Sequence of chain 1.B:
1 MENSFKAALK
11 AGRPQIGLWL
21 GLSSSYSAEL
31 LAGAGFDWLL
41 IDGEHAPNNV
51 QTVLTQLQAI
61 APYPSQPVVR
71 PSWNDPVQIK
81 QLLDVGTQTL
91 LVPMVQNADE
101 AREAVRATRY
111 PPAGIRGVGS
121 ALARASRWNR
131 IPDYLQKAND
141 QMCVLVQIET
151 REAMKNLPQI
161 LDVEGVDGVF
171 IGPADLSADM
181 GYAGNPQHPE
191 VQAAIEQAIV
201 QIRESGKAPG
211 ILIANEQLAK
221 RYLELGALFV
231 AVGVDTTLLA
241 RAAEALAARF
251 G

A small-molecule ligand and the protein it binds are described below.
Small molecule (SMILES): CC(=O)C(=O)O

Sequence of chain 3.B:
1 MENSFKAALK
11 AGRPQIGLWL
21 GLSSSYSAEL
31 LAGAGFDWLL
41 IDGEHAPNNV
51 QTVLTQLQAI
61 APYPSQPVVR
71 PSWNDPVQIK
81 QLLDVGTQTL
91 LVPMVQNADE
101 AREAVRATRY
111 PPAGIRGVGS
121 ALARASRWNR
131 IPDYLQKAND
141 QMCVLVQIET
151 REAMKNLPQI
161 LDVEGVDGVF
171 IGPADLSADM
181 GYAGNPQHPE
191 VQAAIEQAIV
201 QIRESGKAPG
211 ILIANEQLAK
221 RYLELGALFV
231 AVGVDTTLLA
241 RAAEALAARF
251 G

Binding-site contacts:
Ligand atom O3 contacts residue SSN1 of chain 3.L at 3.2 Å (h-bond).
Ligand atom OXT contacts residue SSN1 of chain 3.L at 4.0 Å.
Ligand atom O contacts residue CO1 of chain 3.H at 2.3 Å.
Ligand atom CA contacts residue GLU149 of chain 3.B at 4.0 Å.
Ligand atom C contacts residue CO1 of chain 3.H at 2.9 Å.
Ligand atom O contacts residue MG1 of chain 3.I at 2.2 Å.
Ligand atom CB contacts residue ARG70 of chain 3.B at 4.0 Å.
Ligand atom CB contacts residue SSN1 of chain 3.L at 3.0 Å.
Ligand atom O contacts residue GLU149 of chain 3.B at 3.1 Å (salt-bridge).
Ligand atom C contacts residue SSN1 of chain 3.L at 3.7 Å.
Ligand atom O3 contacts residue MG1 of chain 3.I at 2.2 Å.
Ligand atom OXT contacts residue ASP175 of chain 3.B at 4.0 Å.
Ligand atom C contacts residue GLU149 of chain 3.B at 3.9 Å.
Ligand atom CB contacts residue PHE170 of chain 3.B at 3.6 Å (hydrophobic).
Ligand atom O contacts residue PRO173 of chain 3.B at 4.1 Å.
Ligand atom C contacts residue MG1 of chain 3.I at 2.9 Å.
Ligand atom O3 contacts residue PHE170 of chain 3.B at 4.2 Å.
Ligand atom OXT contacts residue ALA174 of chain 3.B at 2.8 Å (h-bond).
Ligand atom O3 contacts residue CO1 of chain 3.H at 2.2 Å.
Ligand atom CB contacts residue LEU212 of chain 3.B at 3.8 Å (hydrophobic).
Ligand atom C contacts residue ALA174 of chain 3.B at 3.6 Å (hydrophobic).
Ligand atom OXT contacts residue GLY172 of chain 3.B at 3.3 Å.
Ligand atom O contacts residue ALA174 of chain 3.B at 3.5 Å (h-bond).
Ligand atom CA contacts residue CO1 of chain 3.H at 2.9 Å.
Ligand atom OXT contacts residue PRO173 of chain 3.B at 3.1 Å (h-bond).
Ligand atom CA contacts residue SSN1 of chain 3.L at 3.0 Å.
Ligand atom C contacts residue GLY172 of chain 3.B at 3.4 Å.
Ligand atom CA contacts residue GLY172 of chain 3.B at 3.7 Å.
Ligand atom CA contacts residue MG1 of chain 3.I at 2.9 Å.
Ligand atom O3 contacts residue ARG70 of chain 3.B at 2.8 Å (salt-bridge).
Ligand atom CA contacts residue ARG70 of chain 3.B at 3.8 Å.
Ligand atom OXT contacts residue MG1 of chain 3.I at 4.2 Å.
Ligand atom C contacts residue PRO173 of chain 3.B at 3.8 Å (hydrophobic).
Ligand atom O3 contacts residue GLU149 of chain 3.B at 3.3 Å (salt-bridge).
Ligand atom O3 contacts residue GLN147 of chain 3.B at 2.9 Å (h-bond).
Ligand atom CA contacts residue GLN147 of chain 3.B at 3.9 Å.
Ligand atom CA contacts residue PHE170 of chain 3.B at 4.1 Å (hydrophobic).
Ligand atom O contacts residue ASP175 of chain 3.B at 2.9 Å (salt-bridge).
Ligand atom O contacts residue GLY172 of chain 3.B at 3.5 Å.
Ligand atom C contacts residue ASP175 of chain 3.B at 3.9 Å.